Binding-site contacts:
Ligand atom O5 contacts residue ASN444 of chain 1.B at 2.5 Å (h-bond).
Ligand atom C4 contacts residue ASN444 of chain 1.B at 4.3 Å.
Ligand atom N2 contacts residue ASN444 of chain 1.B at 2.8 Å (h-bond).
Ligand atom C2 contacts residue ASN444 of chain 1.B at 2.5 Å.
Ligand atom C7 contacts residue ASN444 of chain 1.B at 4.1 Å.
Ligand atom C5 contacts residue ASN444 of chain 1.B at 3.7 Å.
Ligand atom C3 contacts residue ASN444 of chain 1.B at 3.8 Å.
Ligand atom C1 contacts residue ASN444 of chain 1.B at 1.4 Å.

This small molecule binds to this protein.
Small molecule (SMILES): CC(=O)N[C@@H]1[C@@H](O)[C@H](O)[C@@H](CO)O[C@H]1O

Sequence of chain 1.B:
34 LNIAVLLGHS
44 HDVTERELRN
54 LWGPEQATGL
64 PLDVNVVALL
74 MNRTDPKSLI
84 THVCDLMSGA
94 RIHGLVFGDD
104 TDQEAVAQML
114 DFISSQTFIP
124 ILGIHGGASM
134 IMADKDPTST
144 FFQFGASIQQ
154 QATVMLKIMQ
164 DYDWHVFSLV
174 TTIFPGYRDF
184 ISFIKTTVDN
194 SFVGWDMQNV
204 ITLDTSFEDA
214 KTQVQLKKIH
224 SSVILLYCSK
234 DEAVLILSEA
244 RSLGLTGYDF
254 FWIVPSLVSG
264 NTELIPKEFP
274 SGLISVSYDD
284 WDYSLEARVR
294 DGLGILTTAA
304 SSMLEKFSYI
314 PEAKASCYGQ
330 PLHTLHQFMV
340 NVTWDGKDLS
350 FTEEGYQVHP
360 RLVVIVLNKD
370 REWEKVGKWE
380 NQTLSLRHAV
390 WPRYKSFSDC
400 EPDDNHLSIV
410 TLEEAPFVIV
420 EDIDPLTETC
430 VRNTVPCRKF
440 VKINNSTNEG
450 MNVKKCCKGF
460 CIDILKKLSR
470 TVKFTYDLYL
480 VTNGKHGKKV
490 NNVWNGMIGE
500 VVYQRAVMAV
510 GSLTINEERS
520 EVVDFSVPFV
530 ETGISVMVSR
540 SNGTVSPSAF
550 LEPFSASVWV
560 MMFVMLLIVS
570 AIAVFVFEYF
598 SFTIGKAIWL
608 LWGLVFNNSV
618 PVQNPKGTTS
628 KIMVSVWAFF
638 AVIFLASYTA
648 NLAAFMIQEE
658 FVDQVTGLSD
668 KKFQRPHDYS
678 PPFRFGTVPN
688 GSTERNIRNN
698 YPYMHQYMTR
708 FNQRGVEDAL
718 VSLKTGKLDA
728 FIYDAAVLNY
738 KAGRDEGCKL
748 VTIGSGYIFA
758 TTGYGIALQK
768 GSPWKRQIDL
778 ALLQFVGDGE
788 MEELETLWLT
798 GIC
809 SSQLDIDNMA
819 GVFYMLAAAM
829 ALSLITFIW